Sequence of chain 1.C:
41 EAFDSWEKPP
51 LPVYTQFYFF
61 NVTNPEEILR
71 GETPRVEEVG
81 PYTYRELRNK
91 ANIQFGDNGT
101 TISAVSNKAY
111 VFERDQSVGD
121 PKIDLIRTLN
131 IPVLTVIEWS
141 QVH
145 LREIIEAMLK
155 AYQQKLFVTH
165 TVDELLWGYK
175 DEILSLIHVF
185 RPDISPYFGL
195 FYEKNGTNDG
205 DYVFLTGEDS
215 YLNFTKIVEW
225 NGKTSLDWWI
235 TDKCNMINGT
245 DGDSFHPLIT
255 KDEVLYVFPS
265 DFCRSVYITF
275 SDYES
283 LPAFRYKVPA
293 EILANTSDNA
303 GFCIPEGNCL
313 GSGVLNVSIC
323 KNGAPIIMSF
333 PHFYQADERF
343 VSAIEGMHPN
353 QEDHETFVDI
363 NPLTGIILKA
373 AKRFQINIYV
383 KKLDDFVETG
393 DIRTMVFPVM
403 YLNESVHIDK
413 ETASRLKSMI

Binding-site contacts:
Ligand atom C3 contacts residue ASN318 of chain 1.C at 3.8 Å.
Ligand atom O5 contacts residue ILE306 of chain 1.C at 4.3 Å.
Ligand atom O7 contacts residue GLU308 of chain 1.C at 4.4 Å.
Ligand atom O7 contacts residue ASN318 of chain 1.C at 4.0 Å.
Ligand atom C1 contacts residue ASN318 of chain 1.C at 1.4 Å.
Ligand atom O6 contacts residue ILE306 of chain 1.C at 3.2 Å.
Ligand atom O6 contacts residue ILE321 of chain 1.C at 3.4 Å.
Ligand atom C4 contacts residue ASN318 of chain 1.C at 4.2 Å.
Ligand atom O5 contacts residue ILE321 of chain 1.C at 4.4 Å.
Ligand atom C7 contacts residue PRO307 of chain 1.C at 4.2 Å (hydrophobic).
Ligand atom O5 contacts residue SER320 of chain 1.C at 3.8 Å.
Ligand atom C5 contacts residue ASN318 of chain 1.C at 3.6 Å.
Ligand atom N2 contacts residue ASN318 of chain 1.C at 3.0 Å (h-bond).
Ligand atom O3 contacts residue PRO307 of chain 1.C at 4.2 Å.
Ligand atom O5 contacts residue ASN318 of chain 1.C at 2.3 Å (h-bond).
Ligand atom O7 contacts residue PRO307 of chain 1.C at 3.5 Å.
Ligand atom C2 contacts residue PRO307 of chain 1.C at 4.4 Å (hydrophobic).
Ligand atom C7 contacts residue ASN318 of chain 1.C at 3.7 Å.
Ligand atom C5 contacts residue SER320 of chain 1.C at 4.2 Å.
Ligand atom O7 contacts residue ILE306 of chain 1.C at 3.3 Å (h-bond).
Ligand atom C2 contacts residue ASN318 of chain 1.C at 2.4 Å.
Ligand atom C8 contacts residue TYR381 of chain 1.C at 3.5 Å (hydrophobic).
Ligand atom C6 contacts residue ILE321 of chain 1.C at 4.2 Å (hydrophobic).
Ligand atom C1 contacts residue SER320 of chain 1.C at 3.9 Å.

This protein binds this small molecule.
Small molecule (SMILES): CC(=O)N[C@H]1[C@H](O[C@H]2[C@H](O)[C@@H](NC(C)=O)CO[C@@H]2CO)O[C@H](CO)[C@@H](O)[C@@H]1O